Binding-site contacts:
Ligand atom N32 contacts residue PHE193 of chain 1.B at 3.7 Å.
Ligand atom C10 contacts residue TYR18 of chain 1.A at 3.5 Å (hydrophobic).
Ligand atom C41 contacts residue ALA379 of chain 1.B at 3.7 Å (hydrophobic).
Ligand atom C1 contacts residue PHE193 of chain 1.B at 3.5 Å (hydrophobic).
Ligand atom O4 contacts residue ALA244 of chain 1.B at 3.5 Å.
Ligand atom C28 contacts residue GLY217 of chain 1.B at 3.8 Å.
Ligand atom C16 contacts residue HIS191 of chain 1.B at 3.7 Å.
Ligand atom C29 contacts residue TYR240 of chain 1.B at 3.6 Å (hydrophobic).
Ligand atom C6 contacts residue ARG311 of chain 1.B at 3.0 Å.
Ligand atom C10 contacts residue ARG196 of chain 1.B at 3.6 Å.
Ligand atom C14 contacts residue VAL242 of chain 1.B at 3.4 Å (hydrophobic).
Ligand atom C8 contacts residue PHE193 of chain 1.B at 3.7 Å (hydrophobic).
Ligand atom C40 contacts residue ILE309 of chain 1.B at 3.8 Å (hydrophobic).
Ligand atom C18 contacts residue HIS191 of chain 1.B at 3.5 Å.
Ligand atom C8 contacts residue TYR18 of chain 1.A at 3.3 Å (hydrophobic).
Ligand atom C8 contacts residue ASP219 of chain 1.B at 3.5 Å.
Ligand atom N32 contacts residue ARG196 of chain 1.B at 2.9 Å (salt-bridge).
Ligand atom C16 contacts residue VAL242 of chain 1.B at 3.8 Å (hydrophobic).
Ligand atom F45 contacts residue ARG349 of chain 1.B at 3.0 Å.
Ligand atom C35 contacts residue GLN92 of chain 1.A at 3.6 Å.
Ligand atom N31 contacts residue TYR240 of chain 1.B at 3.6 Å.
Ligand atom C27 contacts residue LYS216 of chain 1.B at 3.6 Å.
Ligand atom C39 contacts residue ILE309 of chain 1.B at 3.8 Å (hydrophobic).
Ligand atom O13 contacts residue VAL242 of chain 1.B at 3.7 Å.
Ligand atom C33 contacts residue TYR240 of chain 1.B at 3.8 Å (hydrophobic).
Ligand atom C2 contacts residue PHE193 of chain 1.B at 3.0 Å (hydrophobic).
Ligand atom C6 contacts residue PHE193 of chain 1.B at 3.6 Å (hydrophobic).
Ligand atom C3 contacts residue PHE193 of chain 1.B at 3.3 Å (hydrophobic).
Ligand atom O30 contacts residue LYS216 of chain 1.B at 3.7 Å.
Ligand atom C15 contacts residue HIS191 of chain 1.B at 3.4 Å.
Ligand atom O4 contacts residue SER275 of chain 1.B at 2.7 Å (h-bond).
Ligand atom C28 contacts residue TYR188 of chain 1.B at 3.4 Å (hydrophobic).
Ligand atom C1 contacts residue ALA244 of chain 1.B at 3.7 Å (hydrophobic).
Ligand atom C15 contacts residue VAL242 of chain 1.B at 3.5 Å (hydrophobic).
Ligand atom N11 contacts residue TYR18 of chain 1.A at 3.7 Å.
Ligand atom F44 contacts residue GLN92 of chain 1.A at 2.6 Å.
Ligand atom C7 contacts residue PHE193 of chain 1.B at 3.6 Å (hydrophobic).
Ligand atom C36 contacts residue TYR240 of chain 1.B at 3.6 Å (hydrophobic).
Ligand atom C9 contacts residue TYR18 of chain 1.A at 3.2 Å (hydrophobic).
Ligand atom N11 contacts residue ARG311 of chain 1.B at 3.6 Å.

Sequence of chain 1.A:
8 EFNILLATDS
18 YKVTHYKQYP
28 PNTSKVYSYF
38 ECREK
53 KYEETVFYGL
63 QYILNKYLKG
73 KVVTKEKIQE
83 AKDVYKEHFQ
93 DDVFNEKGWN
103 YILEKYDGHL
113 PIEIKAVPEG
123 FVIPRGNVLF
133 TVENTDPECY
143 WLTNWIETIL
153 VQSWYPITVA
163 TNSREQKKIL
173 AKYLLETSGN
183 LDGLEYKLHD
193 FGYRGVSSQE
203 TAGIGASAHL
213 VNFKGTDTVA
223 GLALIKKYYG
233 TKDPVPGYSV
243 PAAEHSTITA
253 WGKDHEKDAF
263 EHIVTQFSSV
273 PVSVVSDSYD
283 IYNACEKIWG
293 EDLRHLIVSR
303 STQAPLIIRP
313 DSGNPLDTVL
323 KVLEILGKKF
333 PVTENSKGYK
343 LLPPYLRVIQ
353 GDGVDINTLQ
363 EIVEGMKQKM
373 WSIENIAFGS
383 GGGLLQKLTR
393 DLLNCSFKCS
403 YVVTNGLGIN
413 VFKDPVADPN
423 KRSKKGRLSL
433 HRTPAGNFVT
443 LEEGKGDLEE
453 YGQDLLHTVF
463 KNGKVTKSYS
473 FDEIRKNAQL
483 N

Sequence of chain 1.B:
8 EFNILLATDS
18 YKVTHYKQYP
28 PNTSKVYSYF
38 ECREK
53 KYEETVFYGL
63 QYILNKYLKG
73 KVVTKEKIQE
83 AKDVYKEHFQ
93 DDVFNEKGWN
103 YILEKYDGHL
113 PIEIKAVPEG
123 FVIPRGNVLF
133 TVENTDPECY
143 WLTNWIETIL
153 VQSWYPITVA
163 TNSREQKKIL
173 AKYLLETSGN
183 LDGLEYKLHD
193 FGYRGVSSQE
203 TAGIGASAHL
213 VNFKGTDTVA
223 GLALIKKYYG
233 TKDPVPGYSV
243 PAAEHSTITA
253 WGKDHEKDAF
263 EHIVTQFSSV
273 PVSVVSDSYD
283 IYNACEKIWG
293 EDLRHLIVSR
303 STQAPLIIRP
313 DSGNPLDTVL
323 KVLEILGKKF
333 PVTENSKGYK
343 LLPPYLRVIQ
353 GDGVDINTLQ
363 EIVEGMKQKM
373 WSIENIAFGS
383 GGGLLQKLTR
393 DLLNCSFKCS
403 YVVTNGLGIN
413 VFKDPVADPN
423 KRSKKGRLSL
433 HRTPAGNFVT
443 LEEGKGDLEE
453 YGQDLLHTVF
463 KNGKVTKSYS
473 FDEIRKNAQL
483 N

A protein and the small-molecule ligand that binds it are described below.
Small molecule (SMILES): Nc1ccc(/C=C/C(=O)NCc2cc3cc(-c4ccc(C(=O)N5CCC(F)(F)CC5)cc4)cc(-c4ccc(F)cc4)c3o2)cn1